Sequence of chain 1.C:
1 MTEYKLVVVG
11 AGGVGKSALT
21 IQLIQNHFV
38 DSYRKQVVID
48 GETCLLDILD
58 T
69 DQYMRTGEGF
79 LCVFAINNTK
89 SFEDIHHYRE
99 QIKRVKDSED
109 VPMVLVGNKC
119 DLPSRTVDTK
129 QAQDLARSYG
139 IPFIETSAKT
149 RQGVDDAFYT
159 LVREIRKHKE

The protein below binds the small molecule below.
Small molecule (SMILES): Nc1nc2c(ncn2[C@@H]2O[C@H](CO[P](=O)(O)O[P](=O)(O)NP(=O)(O)O)[C@@H](O)[C@H]2O)c(=O)[nH]1

Binding-site contacts:
Ligand atom C2 contacts residue ASP119 of chain 1.C at 3.6 Å.
Ligand atom O1B contacts residue LYS16 of chain 1.C at 2.8 Å (salt-bridge).
Ligand atom O1B contacts residue GLY15 of chain 1.C at 3.0 Å (h-bond).
Ligand atom N7 contacts residue ASN116 of chain 1.C at 3.2 Å (h-bond).
Ligand atom O3A contacts residue LYS16 of chain 1.C at 3.7 Å.
Ligand atom O6 contacts residue ASP119 of chain 1.C at 3.4 Å (salt-bridge).
Ligand atom O1B contacts residue VAL14 of chain 1.C at 3.5 Å (h-bond).
Ligand atom O2G contacts residue MG1 of chain 1.I at 2.5 Å.
Ligand atom O2B contacts residue LYS16 of chain 1.C at 3.5 Å (salt-bridge).
Ligand atom O2' contacts residue PHE28 of chain 1.C at 3.1 Å.
Ligand atom N3B contacts residue GLY13 of chain 1.C at 3.1 Å (h-bond).
Ligand atom O3G contacts residue LYS16 of chain 1.C at 2.7 Å (salt-bridge).
Ligand atom O1A contacts residue SER17 of chain 1.C at 3.3 Å (h-bond).
Ligand atom PB contacts residue LYS16 of chain 1.C at 3.5 Å.
Ligand atom O1B contacts residue GLY13 of chain 1.C at 3.7 Å.
Ligand atom O4' contacts residue LYS117 of chain 1.C at 3.3 Å (salt-bridge).
Ligand atom C6 contacts residue ASP119 of chain 1.C at 3.6 Å.
Ligand atom O1A contacts residue GLY15 of chain 1.C at 3.3 Å.
Ligand atom O2B contacts residue SER17 of chain 1.C at 2.9 Å (h-bond).
Ligand atom O1A contacts residue ALA18 of chain 1.C at 2.7 Å (h-bond).
Ligand atom C5 contacts residue LYS117 of chain 1.C at 3.6 Å.
Ligand atom O6 contacts residue SER145 of chain 1.C at 3.5 Å.
Ligand atom N2 contacts residue ASP119 of chain 1.C at 2.9 Å (salt-bridge).
Ligand atom N2 contacts residue LEU120 of chain 1.C at 3.4 Å.
Ligand atom C4 contacts residue PHE28 of chain 1.C at 3.6 Å (hydrophobic).
Ligand atom O6 contacts residue ASN116 of chain 1.C at 3.3 Å (h-bond).
Ligand atom O6 contacts residue ALA146 of chain 1.C at 3.0 Å (h-bond).
Ligand atom C8 contacts residue ALA18 of chain 1.C at 3.7 Å (hydrophobic).
Ligand atom O3G contacts residue MG1 of chain 1.I at 3.5 Å.
Ligand atom O2B contacts residue MG1 of chain 1.I at 2.4 Å.
Ligand atom C6 contacts residue LYS117 of chain 1.C at 3.5 Å.
Ligand atom O6 contacts residue LYS117 of chain 1.C at 3.4 Å.
Ligand atom O3A contacts residue GLY15 of chain 1.C at 3.1 Å (h-bond).
Ligand atom PA contacts residue GLY15 of chain 1.C at 3.6 Å.
Ligand atom PB contacts residue GLY15 of chain 1.C at 3.6 Å.
Ligand atom O2' contacts residue VAL29 of chain 1.C at 3.6 Å.
Ligand atom PB contacts residue MG1 of chain 1.I at 3.7 Å.
Ligand atom O6 contacts residue LYS147 of chain 1.C at 3.5 Å (salt-bridge).
Ligand atom PG contacts residue MG1 of chain 1.I at 3.4 Å.
Ligand atom N1 contacts residue ASP119 of chain 1.C at 2.8 Å (salt-bridge).